Binding-site contacts:
Ligand atom C1 contacts residue ASN59 of chain 1.B at 1.4 Å.
Ligand atom C3 contacts residue ASN59 of chain 1.B at 3.7 Å.
Ligand atom O5 contacts residue ALA58 of chain 1.B at 4.5 Å.
Ligand atom C2 contacts residue ASN59 of chain 1.B at 2.4 Å.
Ligand atom C7 contacts residue ASN59 of chain 1.B at 3.5 Å.
Ligand atom N2 contacts residue ASN59 of chain 1.B at 2.9 Å (h-bond).
Ligand atom C4 contacts residue ASN59 of chain 1.B at 4.1 Å.
Ligand atom C5 contacts residue ASN59 of chain 1.B at 3.6 Å.
Ligand atom O7 contacts residue ASN59 of chain 1.B at 3.7 Å.
Ligand atom O5 contacts residue ASN59 of chain 1.B at 2.3 Å (h-bond).

This protein binds this small molecule.
Small molecule (SMILES): CC(=O)N[C@H]1CO[C@H](CO)[C@@H](OC2O[C@H](CO)[C@@H](O)[C@H](O)[C@H]2NC(C)=O)[C@@H]1O

Sequence of chain 1.B:
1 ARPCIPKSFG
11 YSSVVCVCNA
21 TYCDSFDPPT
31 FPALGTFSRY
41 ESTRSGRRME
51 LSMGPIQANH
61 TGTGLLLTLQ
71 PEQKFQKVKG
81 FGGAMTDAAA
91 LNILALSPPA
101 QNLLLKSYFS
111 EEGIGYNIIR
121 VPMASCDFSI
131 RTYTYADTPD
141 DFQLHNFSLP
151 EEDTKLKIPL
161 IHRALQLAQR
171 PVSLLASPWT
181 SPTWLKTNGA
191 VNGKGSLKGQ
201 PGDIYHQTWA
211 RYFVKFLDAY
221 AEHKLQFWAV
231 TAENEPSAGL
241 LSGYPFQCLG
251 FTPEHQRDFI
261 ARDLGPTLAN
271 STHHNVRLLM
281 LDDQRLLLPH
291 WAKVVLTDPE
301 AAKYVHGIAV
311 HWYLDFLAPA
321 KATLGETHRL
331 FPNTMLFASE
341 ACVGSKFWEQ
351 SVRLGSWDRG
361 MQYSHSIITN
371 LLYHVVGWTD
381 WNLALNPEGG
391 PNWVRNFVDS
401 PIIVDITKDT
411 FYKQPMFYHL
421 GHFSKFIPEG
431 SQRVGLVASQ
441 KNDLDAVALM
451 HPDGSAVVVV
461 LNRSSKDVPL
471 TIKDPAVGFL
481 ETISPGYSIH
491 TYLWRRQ